Binding-site contacts:
Ligand atom C4 contacts residue ASN38 of chain 1.A at 4.2 Å.
Ligand atom C5 contacts residue ASN38 of chain 1.A at 3.6 Å.
Ligand atom C5 contacts residue THR318 of chain 1.A at 4.1 Å.
Ligand atom O5 contacts residue THR318 of chain 1.A at 2.9 Å (h-bond).
Ligand atom C6 contacts residue THR318 of chain 1.A at 3.7 Å.
Ligand atom C3 contacts residue ASN38 of chain 1.A at 3.7 Å.
Ligand atom C6 contacts residue THR40 of chain 1.A at 4.1 Å.
Ligand atom O6 contacts residue LEU52 of chain 1.B at 3.3 Å.
Ligand atom N2 contacts residue ASN38 of chain 1.A at 2.8 Å (h-bond).
Ligand atom O5 contacts residue ALA39 of chain 1.A at 4.0 Å.
Ligand atom C6 contacts residue LEU52 of chain 1.B at 3.6 Å (hydrophobic).
Ligand atom C5 contacts residue THR40 of chain 1.A at 4.4 Å.
Ligand atom C1 contacts residue ALA39 of chain 1.A at 4.0 Å (hydrophobic).
Ligand atom C2 contacts residue ASN38 of chain 1.A at 2.4 Å.
Ligand atom O6 contacts residue THR318 of chain 1.A at 3.4 Å.
Ligand atom C7 contacts residue ASN38 of chain 1.A at 3.7 Å.
Ligand atom O7 contacts residue ASN38 of chain 1.A at 4.0 Å.
Ligand atom O5 contacts residue ASN38 of chain 1.A at 2.3 Å (h-bond).
Ligand atom C1 contacts residue THR318 of chain 1.A at 3.5 Å.
Ligand atom C1 contacts residue ASN38 of chain 1.A at 1.4 Å.

Sequence of chain 1.B:
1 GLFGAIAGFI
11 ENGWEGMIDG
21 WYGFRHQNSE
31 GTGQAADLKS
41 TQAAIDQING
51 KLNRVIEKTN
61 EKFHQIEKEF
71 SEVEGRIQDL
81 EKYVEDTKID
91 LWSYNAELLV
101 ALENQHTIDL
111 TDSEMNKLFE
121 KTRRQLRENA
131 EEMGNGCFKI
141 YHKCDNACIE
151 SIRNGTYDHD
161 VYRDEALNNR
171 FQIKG

Sequence of chain 1.A:
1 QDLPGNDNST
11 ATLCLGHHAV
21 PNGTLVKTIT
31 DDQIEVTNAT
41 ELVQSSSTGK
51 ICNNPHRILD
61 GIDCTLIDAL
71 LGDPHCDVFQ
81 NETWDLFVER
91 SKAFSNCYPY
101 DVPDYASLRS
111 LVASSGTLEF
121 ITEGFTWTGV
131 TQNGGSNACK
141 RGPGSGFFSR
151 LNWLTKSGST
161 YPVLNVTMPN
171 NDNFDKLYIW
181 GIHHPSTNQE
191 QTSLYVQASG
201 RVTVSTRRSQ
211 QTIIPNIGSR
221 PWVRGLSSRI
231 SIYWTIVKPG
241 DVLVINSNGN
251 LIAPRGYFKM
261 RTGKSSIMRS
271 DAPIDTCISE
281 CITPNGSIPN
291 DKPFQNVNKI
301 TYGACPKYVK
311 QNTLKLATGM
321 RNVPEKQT

A protein and the small-molecule ligand that binds it are described below.
Small molecule (SMILES): CC(=O)N[C@@H]1[C@@H](O)[C@H](O)[C@@H](CO)O[C@H]1O